This small molecule binds to this protein.
Small molecule (SMILES): O=C1N=Nc2nnc(-c3c(-c4ccccc4)nn4ccccc34)cc21

Binding-site contacts:
Ligand atom N14 contacts residue ALA51 of chain 1.B at 3.6 Å.
Ligand atom N26 contacts residue MET99 of chain 1.B at 3.3 Å.
Ligand atom C3 contacts residue GLN27 of chain 1.B at 3.8 Å.
Ligand atom N26 contacts residue GLU100 of chain 1.B at 3.8 Å.
Ligand atom C2 contacts residue GLN27 of chain 1.B at 3.5 Å.
Ligand atom C17 contacts residue MET162 of chain 1.B at 3.7 Å (hydrophobic).
Ligand atom N14 contacts residue MET102 of chain 1.B at 2.9 Å (h-bond).
Ligand atom C4 contacts residue MET176 of chain 1.B at 3.6 Å (hydrophobic).
Ligand atom C11 contacts residue LEU25 of chain 1.B at 3.8 Å (hydrophobic).
Ligand atom N14 contacts residue LEU101 of chain 1.B at 3.8 Å.
Ligand atom C3 contacts residue ILE180 of chain 1.B at 3.7 Å (hydrophobic).
Ligand atom N26 contacts residue VAL83 of chain 1.B at 3.8 Å.
Ligand atom C4 contacts residue THR177 of chain 1.B at 3.5 Å.
Ligand atom N7 contacts residue LEU25 of chain 1.B at 3.8 Å.
Ligand atom N25 contacts residue MET99 of chain 1.B at 3.6 Å.
Ligand atom C10 contacts residue ALA103 of chain 1.B at 3.3 Å (hydrophobic).
Ligand atom C9 contacts residue LEU25 of chain 1.B at 3.8 Å (hydrophobic).
Ligand atom C16 contacts residue MET162 of chain 1.B at 3.6 Å (hydrophobic).
Ligand atom N25 contacts residue GLU100 of chain 1.B at 2.7 Å (salt-bridge).
Ligand atom O28 contacts residue MET176 of chain 1.B at 3.5 Å.
Ligand atom C27 contacts residue MET162 of chain 1.B at 3.7 Å (hydrophobic).
Ligand atom C2 contacts residue GLY26 of chain 1.B at 3.7 Å.
Ligand atom N14 contacts residue GLU100 of chain 1.B at 3.8 Å.
Ligand atom C12 contacts residue GLY105 of chain 1.B at 3.8 Å.
Ligand atom C15 contacts residue ALA51 of chain 1.B at 3.4 Å (hydrophobic).
Ligand atom C12 contacts residue LEU25 of chain 1.B at 3.7 Å (hydrophobic).
Ligand atom N26 contacts residue ASP173 of chain 1.B at 3.5 Å (salt-bridge).
Ligand atom C24 contacts residue LEU25 of chain 1.B at 3.8 Å (hydrophobic).
Ligand atom O28 contacts residue MET162 of chain 1.B at 3.8 Å.
Ligand atom N13 contacts residue MET102 of chain 1.B at 3.4 Å (h-bond).
Ligand atom C10 contacts residue LEU25 of chain 1.B at 3.7 Å (hydrophobic).
Ligand atom N25 contacts residue VAL83 of chain 1.B at 3.8 Å.
Ligand atom C3 contacts residue MET176 of chain 1.B at 3.2 Å (hydrophobic).
Ligand atom C15 contacts residue GLU100 of chain 1.B at 3.5 Å.
Ligand atom C11 contacts residue MET102 of chain 1.B at 3.2 Å (hydrophobic).
Ligand atom N22 contacts residue LEU25 of chain 1.B at 3.7 Å.
Ligand atom N25 contacts residue ALA51 of chain 1.B at 3.5 Å.
Ligand atom C27 contacts residue ASP173 of chain 1.B at 3.5 Å.
Ligand atom C10 contacts residue MET102 of chain 1.B at 3.7 Å (hydrophobic).
Ligand atom O28 contacts residue ASP173 of chain 1.B at 2.6 Å (salt-bridge).

Sequence of chain 1.B:
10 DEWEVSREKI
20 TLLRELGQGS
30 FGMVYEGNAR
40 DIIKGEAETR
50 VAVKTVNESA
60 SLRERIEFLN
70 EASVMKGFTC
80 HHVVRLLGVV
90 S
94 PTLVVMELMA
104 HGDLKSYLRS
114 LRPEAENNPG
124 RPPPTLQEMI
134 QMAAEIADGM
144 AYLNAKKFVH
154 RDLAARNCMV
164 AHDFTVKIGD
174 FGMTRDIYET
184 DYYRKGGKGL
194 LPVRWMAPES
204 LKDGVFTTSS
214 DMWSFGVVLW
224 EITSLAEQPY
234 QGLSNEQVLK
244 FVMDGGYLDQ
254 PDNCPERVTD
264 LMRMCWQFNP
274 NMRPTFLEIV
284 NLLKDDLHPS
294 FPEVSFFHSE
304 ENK